The small molecule below binds the protein below.
Small molecule (SMILES): O=c1[nH]oc2cccc(Nc3cc(C(F)(F)F)cc(C(F)(F)F)c3)c12

Sequence of chain 1.B:
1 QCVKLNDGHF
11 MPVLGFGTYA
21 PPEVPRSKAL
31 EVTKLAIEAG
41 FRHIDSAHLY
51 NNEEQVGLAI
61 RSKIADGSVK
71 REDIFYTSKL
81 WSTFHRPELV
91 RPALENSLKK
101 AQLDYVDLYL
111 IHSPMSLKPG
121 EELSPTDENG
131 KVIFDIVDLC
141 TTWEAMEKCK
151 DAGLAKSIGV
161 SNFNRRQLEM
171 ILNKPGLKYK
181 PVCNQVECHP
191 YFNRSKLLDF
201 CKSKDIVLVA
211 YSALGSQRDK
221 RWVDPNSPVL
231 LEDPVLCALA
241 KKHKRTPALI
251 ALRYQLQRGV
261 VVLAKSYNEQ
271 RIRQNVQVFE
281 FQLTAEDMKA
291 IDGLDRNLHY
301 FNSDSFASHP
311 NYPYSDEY

Binding-site contacts:
Ligand atom C15 contacts residue PHE301 of chain 1.B at 3.7 Å (hydrophobic).
Ligand atom F25 contacts residue TRP81 of chain 1.B at 3.5 Å.
Ligand atom O09 contacts residue NAP1 of chain 1.H at 3.6 Å.
Ligand atom C06 contacts residue PHE301 of chain 1.B at 3.8 Å (hydrophobic).
Ligand atom F23 contacts residue TRP81 of chain 1.B at 3.7 Å.
Ligand atom N08 contacts residue TYR50 of chain 1.B at 3.0 Å (h-bond).
Ligand atom F19 contacts residue MET115 of chain 1.B at 3.4 Å.
Ligand atom C07 contacts residue TYR50 of chain 1.B at 3.1 Å (hydrophobic).
Ligand atom C14 contacts residue PHE301 of chain 1.B at 3.8 Å (hydrophobic).
Ligand atom N08 contacts residue TYR19 of chain 1.B at 3.7 Å.
Ligand atom C03 contacts residue NAP1 of chain 1.H at 3.7 Å.
Ligand atom C04 contacts residue TRP222 of chain 1.B at 3.7 Å (hydrophobic).
Ligand atom C11 contacts residue NAP1 of chain 1.H at 3.8 Å.
Ligand atom O09 contacts residue TYR19 of chain 1.B at 3.4 Å.
Ligand atom F21 contacts residue PHE301 of chain 1.B at 3.9 Å.
Ligand atom C01 contacts residue NAP1 of chain 1.H at 3.3 Å.
Ligand atom F19 contacts residue ASN162 of chain 1.B at 3.5 Å.
Ligand atom C18 contacts residue ASN162 of chain 1.B at 3.8 Å.
Ligand atom C07 contacts residue NAP1 of chain 1.H at 3.1 Å.
Ligand atom F21 contacts residue MET115 of chain 1.B at 3.5 Å.
Ligand atom F24 contacts residue PHE301 of chain 1.B at 3.3 Å.
Ligand atom C02 contacts residue NAP1 of chain 1.H at 3.6 Å.
Ligand atom O17 contacts residue NAP1 of chain 1.H at 2.9 Å.
Ligand atom C12 contacts residue NAP1 of chain 1.H at 3.5 Å.
Ligand atom F24 contacts residue PHE306 of chain 1.B at 3.1 Å.
Ligand atom F20 contacts residue ASN162 of chain 1.B at 2.9 Å.
Ligand atom O17 contacts residue TYR50 of chain 1.B at 2.6 Å (h-bond).
Ligand atom C16 contacts residue PHE301 of chain 1.B at 3.5 Å (hydrophobic).
Ligand atom C05 contacts residue PHE301 of chain 1.B at 3.7 Å (hydrophobic).
Ligand atom O17 contacts residue HIS112 of chain 1.B at 2.8 Å (h-bond).
Ligand atom F20 contacts residue TYR211 of chain 1.B at 3.3 Å.
Ligand atom F25 contacts residue PHE306 of chain 1.B at 3.7 Å.
Ligand atom N10 contacts residue NAP1 of chain 1.H at 3.2 Å (h-bond).
Ligand atom N08 contacts residue NAP1 of chain 1.H at 3.4 Å.
Ligand atom C07 contacts residue HIS112 of chain 1.B at 3.9 Å.
Ligand atom N10 contacts residue HIS112 of chain 1.B at 3.9 Å.
Ligand atom C06 contacts residue TRP222 of chain 1.B at 3.6 Å (hydrophobic).
Ligand atom C12 contacts residue ASN162 of chain 1.B at 3.9 Å.
Ligand atom C22 contacts residue TRP81 of chain 1.B at 3.9 Å (hydrophobic).
Ligand atom F19 contacts residue SER113 of chain 1.B at 3.4 Å.